Sequence of chain 1.A:
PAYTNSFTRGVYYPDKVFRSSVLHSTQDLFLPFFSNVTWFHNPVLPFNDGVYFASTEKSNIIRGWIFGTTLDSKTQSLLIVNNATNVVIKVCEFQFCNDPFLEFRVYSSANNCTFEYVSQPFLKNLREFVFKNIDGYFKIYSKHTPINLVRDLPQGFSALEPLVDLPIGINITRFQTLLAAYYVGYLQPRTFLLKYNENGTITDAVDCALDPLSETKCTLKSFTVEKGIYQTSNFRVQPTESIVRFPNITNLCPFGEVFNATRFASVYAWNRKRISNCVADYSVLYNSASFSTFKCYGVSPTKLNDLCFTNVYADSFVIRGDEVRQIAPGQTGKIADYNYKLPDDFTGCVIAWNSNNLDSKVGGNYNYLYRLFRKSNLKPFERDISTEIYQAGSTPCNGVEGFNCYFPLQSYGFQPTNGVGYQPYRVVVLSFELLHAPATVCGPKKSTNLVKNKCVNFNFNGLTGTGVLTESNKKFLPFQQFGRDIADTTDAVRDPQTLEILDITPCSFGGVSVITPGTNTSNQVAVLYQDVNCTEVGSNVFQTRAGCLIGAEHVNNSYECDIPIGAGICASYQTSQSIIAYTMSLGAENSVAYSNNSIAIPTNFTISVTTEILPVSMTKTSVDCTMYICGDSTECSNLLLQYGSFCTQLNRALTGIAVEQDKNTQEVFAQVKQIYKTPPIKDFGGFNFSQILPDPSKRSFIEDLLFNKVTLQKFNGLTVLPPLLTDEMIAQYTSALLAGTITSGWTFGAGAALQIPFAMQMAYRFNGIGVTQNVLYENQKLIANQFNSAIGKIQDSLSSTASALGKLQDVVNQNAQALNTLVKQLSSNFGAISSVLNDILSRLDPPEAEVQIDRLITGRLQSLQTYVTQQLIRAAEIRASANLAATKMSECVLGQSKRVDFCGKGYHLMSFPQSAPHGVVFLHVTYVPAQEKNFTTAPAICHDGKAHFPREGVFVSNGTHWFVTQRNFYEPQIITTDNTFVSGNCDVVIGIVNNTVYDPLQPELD

Binding-site contacts:
Ligand atom C6 contacts residue GLN580 of chain 1.A at 3.4 Å.
Ligand atom C4 contacts residue ASN331 of chain 1.A at 4.2 Å.
Ligand atom C6 contacts residue ASN331 of chain 1.A at 4.3 Å.
Ligand atom C2 contacts residue ASN331 of chain 1.A at 2.4 Å.
Ligand atom O6 contacts residue ASN331 of chain 1.A at 3.5 Å (h-bond).
Ligand atom O6 contacts residue GLN580 of chain 1.A at 3.4 Å (h-bond).
Ligand atom C5 contacts residue ASN331 of chain 1.A at 3.7 Å.
Ligand atom C7 contacts residue ASN331 of chain 1.A at 3.8 Å.
Ligand atom O7 contacts residue ASN331 of chain 1.A at 4.3 Å.
Ligand atom C5 contacts residue GLN580 of chain 1.A at 4.0 Å.
Ligand atom O5 contacts residue GLN580 of chain 1.A at 3.9 Å.
Ligand atom C1 contacts residue GLN580 of chain 1.A at 4.3 Å.
Ligand atom O5 contacts residue ASN331 of chain 1.A at 2.4 Å (h-bond).
Ligand atom N2 contacts residue ASN331 of chain 1.A at 2.8 Å (h-bond).
Ligand atom C1 contacts residue ASN331 of chain 1.A at 1.4 Å.
Ligand atom C3 contacts residue ASN331 of chain 1.A at 3.8 Å.

The protein below binds the small molecule below.
Small molecule (SMILES): CC(=O)N[C@@H]1[C@@H](O)[C@H](O)[C@@H](CO)O[C@H]1O